Sequence of chain 1.B:
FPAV

Sequence of chain 1.A:
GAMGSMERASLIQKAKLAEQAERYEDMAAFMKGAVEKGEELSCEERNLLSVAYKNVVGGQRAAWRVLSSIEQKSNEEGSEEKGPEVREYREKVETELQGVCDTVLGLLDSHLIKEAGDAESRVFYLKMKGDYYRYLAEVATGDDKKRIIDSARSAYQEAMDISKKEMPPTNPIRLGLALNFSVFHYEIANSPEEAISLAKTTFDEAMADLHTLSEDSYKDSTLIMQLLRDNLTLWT

A small-molecule ligand and the protein it binds are described below.
Small molecule (SMILES): O=C(CCl)NCC1CCN(C(=O)C2(Oc3ccc(Cl)cc3)CCCC2)CC1

Binding-site contacts:
Ligand atom N1 contacts residue ILE173 of chain 1.A at 4.4 Å.
Ligand atom CL2 contacts residue PHE124 of chain 1.A at 4.0 Å.
Ligand atom C14 contacts residue PRO172 of chain 1.A at 3.4 Å (hydrophobic).
Ligand atom C1 contacts residue ILE173 of chain 1.A at 4.1 Å (hydrophobic).
Ligand atom C14 contacts residue ILE224 of chain 1.A at 3.6 Å (hydrophobic).
Ligand atom C2 contacts residue CYS43 of chain 1.A at 1.8 Å (hydrophobic).
Ligand atom C5 contacts residue PRO172 of chain 1.A at 3.7 Å (hydrophobic).
Ligand atom O3 contacts residue ILE224 of chain 1.A at 3.5 Å.
Ligand atom C19 contacts residue ASN47 of chain 1.A at 4.3 Å.
Ligand atom C12 contacts residue VAL5 of chain 1.B at 4.1 Å (hydrophobic).
Ligand atom C16 contacts residue ILE224 of chain 1.A at 3.9 Å (hydrophobic).
Ligand atom CL2 contacts residue LYS127 of chain 1.A at 3.5 Å.
Ligand atom C3 contacts residue ASN47 of chain 1.A at 3.5 Å.
Ligand atom C4 contacts residue ASN47 of chain 1.A at 4.0 Å.
Ligand atom C17 contacts residue ILE224 of chain 1.A at 4.3 Å (hydrophobic).
Ligand atom C2 contacts residue ASN47 of chain 1.A at 3.7 Å.
Ligand atom C9 contacts residue ILE224 of chain 1.A at 4.0 Å (hydrophobic).
Ligand atom C13 contacts residue PRO172 of chain 1.A at 3.5 Å (hydrophobic).
Ligand atom C17 contacts residue LEU223 of chain 1.A at 3.5 Å (hydrophobic).
Ligand atom C6 contacts residue PRO172 of chain 1.A at 3.9 Å (hydrophobic).
Ligand atom C13 contacts residue ILE173 of chain 1.A at 4.2 Å (hydrophobic).
Ligand atom C1 contacts residue CYS43 of chain 1.A at 2.7 Å (hydrophobic).
Ligand atom C1 contacts residue ASN47 of chain 1.A at 3.6 Å.
Ligand atom N1 contacts residue PHE124 of chain 1.A at 3.9 Å.
Ligand atom C10 contacts residue VAL5 of chain 1.B at 4.3 Å (hydrophobic).
Ligand atom C3 contacts residue ILE173 of chain 1.A at 3.8 Å (hydrophobic).
Ligand atom N1 contacts residue ASN47 of chain 1.A at 2.7 Å (h-bond).
Ligand atom C2 contacts residue ARG46 of chain 1.A at 3.9 Å.
Ligand atom C16 contacts residue LEU223 of chain 1.A at 3.2 Å (hydrophobic).
Ligand atom N1 contacts residue CYS43 of chain 1.A at 3.7 Å.
Ligand atom C14 contacts residue VAL5 of chain 1.B at 4.0 Å (hydrophobic).
Ligand atom O1 contacts residue ILE173 of chain 1.A at 3.6 Å.
Ligand atom C17 contacts residue VAL5 of chain 1.B at 4.2 Å (hydrophobic).
Ligand atom C13 contacts residue VAL5 of chain 1.B at 3.9 Å (hydrophobic).
Ligand atom C20 contacts residue ASN47 of chain 1.A at 3.3 Å.
Ligand atom C9 contacts residue VAL5 of chain 1.B at 4.3 Å (hydrophobic).
Ligand atom O1 contacts residue CYS43 of chain 1.A at 3.1 Å (h-bond).
Ligand atom C3 contacts residue PHE124 of chain 1.A at 4.3 Å (hydrophobic).
Ligand atom C13 contacts residue GLY176 of chain 1.A at 4.2 Å.
Ligand atom C11 contacts residue VAL5 of chain 1.B at 3.7 Å (hydrophobic).